Binding-site contacts:
Ligand atom C5 contacts residue HIS102 of chain 1.T at 3.4 Å.
Ligand atom C10 contacts residue LEU124 of chain 1.P at 3.5 Å (hydrophobic).
Ligand atom O3 contacts residue ASP78 of chain 1.P at 3.4 Å.
Ligand atom O contacts residue HIS102 of chain 1.T at 2.6 Å (h-bond).
Ligand atom C4 contacts residue HIS102 of chain 1.T at 3.2 Å.
Ligand atom N contacts residue VAL121 of chain 1.P at 3.4 Å.
Ligand atom P2 contacts residue ARG129 of chain 1.P at 3.5 Å.
Ligand atom O12 contacts residue SER125 of chain 1.P at 2.9 Å (h-bond).
Ligand atom O13 contacts residue HIS169 of chain 1.T at 3.3 Å.
Ligand atom O13 contacts residue VAL140 of chain 1.T at 3.2 Å.
Ligand atom N3 contacts residue GLU142 of chain 1.T at 3.0 Å (salt-bridge).
Ligand atom N contacts residue GLU142 of chain 1.T at 3.2 Å (salt-bridge).
Ligand atom O9 contacts residue ARG175 of chain 1.T at 2.9 Å (salt-bridge).
Ligand atom N contacts residue LEU122 of chain 1.P at 3.3 Å (h-bond).
Ligand atom O10 contacts residue LYS126 of chain 1.P at 2.9 Å (salt-bridge).
Ligand atom O1 contacts residue ASP78 of chain 1.P at 3.3 Å (salt-bridge).
Ligand atom O3 contacts residue ARG56 of chain 1.K at 3.4 Å.
Ligand atom O10 contacts residue SER125 of chain 1.P at 2.6 Å (h-bond).
Ligand atom O7 contacts residue LYS126 of chain 1.P at 3.5 Å (salt-bridge).
Ligand atom O8 contacts residue ARG175 of chain 1.T at 2.7 Å (salt-bridge).
Ligand atom O5 contacts residue ARG175 of chain 1.T at 3.2 Å (salt-bridge).
Ligand atom N1 contacts residue LEU124 of chain 1.P at 3.1 Å (h-bond).
Ligand atom O11 contacts residue SER125 of chain 1.P at 2.8 Å (h-bond).
Ligand atom C4 contacts residue ZN1 of chain 1.AC at 3.3 Å.
Ligand atom O11 contacts residue LYS126 of chain 1.P at 3.5 Å.
Ligand atom O5 contacts residue HIS103 of chain 1.T at 2.6 Å (h-bond).
Ligand atom C8 contacts residue SER125 of chain 1.P at 3.4 Å.
Ligand atom P2 contacts residue ARG175 of chain 1.T at 3.5 Å.
Ligand atom O4 contacts residue ARG56 of chain 1.K at 3.4 Å.
Ligand atom N2 contacts residue HIS102 of chain 1.T at 3.1 Å (h-bond).
Ligand atom O11 contacts residue GLY123 of chain 1.P at 3.5 Å.
Ligand atom O10 contacts residue ARG129 of chain 1.P at 2.7 Å (salt-bridge).
Ligand atom O2 contacts residue LYS126 of chain 1.P at 2.7 Å (salt-bridge).
Ligand atom P2 contacts residue SER125 of chain 1.P at 3.4 Å.
Ligand atom N3 contacts residue LEU124 of chain 1.P at 3.5 Å.
Ligand atom C3 contacts residue CYS100 of chain 1.T at 3.5 Å (hydrophobic).
Ligand atom C contacts residue LEU124 of chain 1.P at 3.5 Å (hydrophobic).
Ligand atom O13 contacts residue GLN141 of chain 1.T at 2.8 Å (h-bond).
Ligand atom O9 contacts residue SER125 of chain 1.P at 3.2 Å (h-bond).
Ligand atom O8 contacts residue ARG129 of chain 1.P at 2.8 Å (salt-bridge).

Sequence of chain 1.T:
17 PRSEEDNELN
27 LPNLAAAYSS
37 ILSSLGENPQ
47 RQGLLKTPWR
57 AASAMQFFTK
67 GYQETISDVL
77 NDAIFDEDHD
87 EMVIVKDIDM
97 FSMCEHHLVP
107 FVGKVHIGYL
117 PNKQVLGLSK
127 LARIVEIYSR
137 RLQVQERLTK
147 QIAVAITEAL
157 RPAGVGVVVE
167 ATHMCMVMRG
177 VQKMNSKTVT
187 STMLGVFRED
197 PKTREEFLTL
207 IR

Sequence of chain 1.P:
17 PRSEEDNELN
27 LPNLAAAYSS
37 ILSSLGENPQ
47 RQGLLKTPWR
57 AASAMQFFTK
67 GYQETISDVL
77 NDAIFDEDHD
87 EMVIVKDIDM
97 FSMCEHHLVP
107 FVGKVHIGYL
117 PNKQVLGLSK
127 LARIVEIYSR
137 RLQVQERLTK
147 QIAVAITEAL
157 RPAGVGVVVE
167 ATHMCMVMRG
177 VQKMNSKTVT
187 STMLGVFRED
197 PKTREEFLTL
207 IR

Sequence of chain 1.K:
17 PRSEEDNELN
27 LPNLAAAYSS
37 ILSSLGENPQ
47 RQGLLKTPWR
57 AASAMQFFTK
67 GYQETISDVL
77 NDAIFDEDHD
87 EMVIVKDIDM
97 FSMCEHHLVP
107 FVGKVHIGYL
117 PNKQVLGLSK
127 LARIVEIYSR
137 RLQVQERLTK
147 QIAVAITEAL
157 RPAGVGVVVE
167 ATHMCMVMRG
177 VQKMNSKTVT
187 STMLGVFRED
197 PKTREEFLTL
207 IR

This protein binds this small molecule.
Small molecule (SMILES): Nc1nc2c(ccn2[C@@H]2O[C@H](COP(=O)(O)OP(=O)(O)OP(=O)(O)O)[C@@H](O)[C@H]2O)c(=O)[nH]1